Sequence of chain 1.ZA:
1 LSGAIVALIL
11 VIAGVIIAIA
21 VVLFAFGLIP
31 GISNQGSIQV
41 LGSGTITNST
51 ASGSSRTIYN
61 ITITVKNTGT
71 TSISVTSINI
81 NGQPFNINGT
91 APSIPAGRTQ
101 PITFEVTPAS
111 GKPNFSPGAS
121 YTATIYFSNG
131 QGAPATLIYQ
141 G

A protein and the small-molecule ligand that binds it are described below.
Small molecule (SMILES): CC(=O)N[C@H]1[C@H](O[C@H]2[C@H](O)[C@@H](NC(C)=O)CO[C@@H]2CO)O[C@H](CO)[C@@H](O)[C@@H]1O

Binding-site contacts:
Ligand atom C8 contacts residue PRO113 of chain 1.ZA at 4.3 Å (hydrophobic).
Ligand atom C3 contacts residue THR50 of chain 1.ZA at 4.5 Å.
Ligand atom C5 contacts residue ASN48 of chain 1.ZA at 3.6 Å.
Ligand atom O5 contacts residue THR50 of chain 1.ZA at 4.0 Å.
Ligand atom C1 contacts residue THR50 of chain 1.ZA at 3.7 Å.
Ligand atom O5 contacts residue ASN48 of chain 1.ZA at 2.4 Å (h-bond).
Ligand atom C8 contacts residue ARG56 of chain 1.ZA at 3.7 Å.
Ligand atom C4 contacts residue ASN48 of chain 1.ZA at 4.3 Å.
Ligand atom C8 contacts residue THR50 of chain 1.ZA at 4.4 Å.
Ligand atom C7 contacts residue TYR59 of chain 1.ZA at 4.2 Å (hydrophobic).
Ligand atom C3 contacts residue ASN48 of chain 1.ZA at 3.8 Å.
Ligand atom O6 contacts residue SER52 of chain 1.ZA at 4.4 Å.
Ligand atom C3 contacts residue THR57 of chain 1.ZA at 4.3 Å.
Ligand atom O7 contacts residue ASN48 of chain 1.ZA at 3.3 Å (h-bond).
Ligand atom O7 contacts residue LYS112 of chain 1.ZA at 4.4 Å.
Ligand atom C7 contacts residue THR57 of chain 1.ZA at 3.8 Å.
Ligand atom N2 contacts residue TYR59 of chain 1.ZA at 4.2 Å.
Ligand atom C2 contacts residue ASN48 of chain 1.ZA at 2.5 Å.
Ligand atom O7 contacts residue THR57 of chain 1.ZA at 3.1 Å.
Ligand atom C1 contacts residue ASN48 of chain 1.ZA at 1.4 Å.
Ligand atom N2 contacts residue THR57 of chain 1.ZA at 4.4 Å.
Ligand atom O6 contacts residue THR50 of chain 1.ZA at 2.8 Å (h-bond).
Ligand atom C8 contacts residue SER54 of chain 1.ZA at 3.1 Å.
Ligand atom O7 contacts residue TYR139 of chain 1.ZA at 3.3 Å (h-bond).
Ligand atom C8 contacts residue TYR59 of chain 1.ZA at 3.2 Å (hydrophobic).
Ligand atom C8 contacts residue THR57 of chain 1.ZA at 3.9 Å.
Ligand atom C7 contacts residue ASN48 of chain 1.ZA at 3.3 Å.
Ligand atom N2 contacts residue ASN48 of chain 1.ZA at 2.9 Å (h-bond).
Ligand atom C8 contacts residue ASN48 of chain 1.ZA at 4.4 Å.
Ligand atom C8 contacts residue TYR139 of chain 1.ZA at 3.7 Å (hydrophobic).
Ligand atom C7 contacts residue TYR139 of chain 1.ZA at 3.7 Å (hydrophobic).
Ligand atom C6 contacts residue THR50 of chain 1.ZA at 3.7 Å.
Ligand atom O6 contacts residue ALA51 of chain 1.ZA at 4.2 Å.
Ligand atom C5 contacts residue THR50 of chain 1.ZA at 3.8 Å.
Ligand atom C7 contacts residue SER54 of chain 1.ZA at 4.3 Å.
Ligand atom C8 contacts residue SER55 of chain 1.ZA at 4.2 Å.